Sequence of chain 20.E:
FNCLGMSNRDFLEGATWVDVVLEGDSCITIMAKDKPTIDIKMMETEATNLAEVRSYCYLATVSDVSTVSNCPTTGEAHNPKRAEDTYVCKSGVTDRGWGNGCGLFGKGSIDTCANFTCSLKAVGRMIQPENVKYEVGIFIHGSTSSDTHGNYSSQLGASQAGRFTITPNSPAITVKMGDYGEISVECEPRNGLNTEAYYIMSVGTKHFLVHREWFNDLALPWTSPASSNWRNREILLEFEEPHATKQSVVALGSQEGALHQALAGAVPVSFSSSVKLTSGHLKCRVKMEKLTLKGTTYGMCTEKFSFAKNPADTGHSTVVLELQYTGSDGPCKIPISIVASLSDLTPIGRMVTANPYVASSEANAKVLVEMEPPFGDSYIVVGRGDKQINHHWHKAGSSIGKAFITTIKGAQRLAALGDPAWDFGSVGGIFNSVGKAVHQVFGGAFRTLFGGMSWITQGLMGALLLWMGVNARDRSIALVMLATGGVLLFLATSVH

Binding-site contacts:
Ligand atom C6 contacts residue THR120 of chain 20.E at 4.0 Å.
Ligand atom O5 contacts residue ASN118 of chain 20.E at 2.4 Å (h-bond).
Ligand atom O7 contacts residue ASP67 of chain 20.E at 4.3 Å.
Ligand atom C2 contacts residue ASN118 of chain 20.E at 2.5 Å.
Ligand atom C1 contacts residue ASN118 of chain 20.E at 1.4 Å.
Ligand atom C3 contacts residue ASN118 of chain 20.E at 3.8 Å.
Ligand atom O6 contacts residue PHE119 of chain 20.E at 3.2 Å (h-bond).
Ligand atom N2 contacts residue ASN118 of chain 20.E at 2.9 Å (h-bond).
Ligand atom N2 contacts residue TYR90 of chain 20.E at 4.2 Å.
Ligand atom C7 contacts residue TYR90 of chain 20.E at 4.2 Å (hydrophobic).
Ligand atom C8 contacts residue ASP67 of chain 20.E at 4.0 Å.
Ligand atom O7 contacts residue SER66 of chain 20.E at 3.6 Å.
Ligand atom C4 contacts residue ASN118 of chain 20.E at 4.2 Å.
Ligand atom C7 contacts residue ASP67 of chain 20.E at 4.3 Å.
Ligand atom C7 contacts residue ASN118 of chain 20.E at 3.3 Å.
Ligand atom O5 contacts residue SER66 of chain 20.E at 4.3 Å.
Ligand atom C5 contacts residue ASN118 of chain 20.E at 3.6 Å.
Ligand atom O6 contacts residue THR89 of chain 20.E at 3.8 Å.
Ligand atom C5 contacts residue THR120 of chain 20.E at 4.5 Å.
Ligand atom O5 contacts residue THR120 of chain 20.E at 3.7 Å.
Ligand atom C8 contacts residue TYR90 of chain 20.E at 3.6 Å (hydrophobic).
Ligand atom O6 contacts residue THR120 of chain 20.E at 3.5 Å (h-bond).
Ligand atom C8 contacts residue ASN118 of chain 20.E at 4.3 Å.
Ligand atom O6 contacts residue ASN118 of chain 20.E at 4.1 Å.
Ligand atom C1 contacts residue SER66 of chain 20.E at 4.4 Å.
Ligand atom O7 contacts residue ASN118 of chain 20.E at 3.4 Å (h-bond).

The small molecule below binds the protein below.
Small molecule (SMILES): CC(=O)N[C@@H]1[C@@H](O)[C@H](O)[C@@H](CO)O[C@H]1O